Binding-site contacts:
Ligand atom N contacts residue ARG49 of chain 33.E at 3.7 Å.
Ligand atom CD2 contacts residue ASP258 of chain 33.E at 3.4 Å.
Ligand atom NH2 contacts residue ASP228 of chain 33.E at 2.7 Å (salt-bridge).
Ligand atom O contacts residue ARG43 of chain 33.E at 2.8 Å (salt-bridge).
Ligand atom CB contacts residue ARG49 of chain 33.E at 3.5 Å.
Ligand atom CB contacts residue ARG49 of chain 33.E at 3.7 Å.
Ligand atom CA contacts residue ASP258 of chain 33.E at 3.7 Å.
Ligand atom CZ contacts residue THR246 of chain 33.E at 3.3 Å.
Ligand atom C contacts residue ARG49 of chain 33.E at 3.6 Å.
Ligand atom O contacts residue ARG50 of chain 33.E at 3.4 Å.
Ligand atom N contacts residue ARG49 of chain 33.E at 3.6 Å (salt-bridge).
Ligand atom O contacts residue ARG43 of chain 33.E at 2.8 Å (salt-bridge).
Ligand atom O contacts residue ILE39 of chain 33.E at 3.7 Å.
Ligand atom CA contacts residue ASP258 of chain 33.E at 3.7 Å.
Ligand atom CD2 contacts residue ARG50 of chain 33.E at 3.6 Å.
Ligand atom N contacts residue ASP258 of chain 33.E at 2.8 Å (salt-bridge).
Ligand atom CG2 contacts residue MET259 of chain 33.E at 3.7 Å (hydrophobic).
Ligand atom CD contacts residue ARG50 of chain 33.E at 3.3 Å.
Ligand atom O contacts residue ARG49 of chain 33.E at 3.1 Å (salt-bridge).
Ligand atom N contacts residue ARG49 of chain 33.E at 3.5 Å (salt-bridge).
Ligand atom NH1 contacts residue ASP53 of chain 33.E at 3.0 Å (salt-bridge).
Ligand atom NH2 contacts residue THR246 of chain 33.E at 3.0 Å (h-bond).
Ligand atom C contacts residue ASP258 of chain 33.E at 3.7 Å.
Ligand atom CB contacts residue ASP258 of chain 33.E at 3.5 Å.
Ligand atom NH1 contacts residue THR246 of chain 33.E at 3.2 Å (h-bond).
Ligand atom NE contacts residue ARG50 of chain 33.E at 3.1 Å (salt-bridge).
Ligand atom CA contacts residue ASP258 of chain 33.E at 3.6 Å.
Ligand atom N contacts residue PRO57 of chain 33.E at 3.5 Å.
Ligand atom N contacts residue ASP258 of chain 33.E at 3.2 Å (salt-bridge).
Ligand atom CG contacts residue PRO57 of chain 33.E at 3.7 Å (hydrophobic).
Ligand atom N contacts residue ASP258 of chain 33.E at 3.2 Å (salt-bridge).
Ligand atom OG1 contacts residue MET259 of chain 33.E at 2.6 Å (h-bond).
Ligand atom CD contacts residue LEU52 of chain 33.E at 3.3 Å (hydrophobic).
Ligand atom C contacts residue ARG43 of chain 33.E at 3.7 Å.
Ligand atom NE contacts residue ILE51 of chain 33.E at 3.7 Å.
Ligand atom CB contacts residue ASP258 of chain 33.E at 3.7 Å.
Ligand atom CG2 contacts residue ASP258 of chain 33.E at 3.5 Å.
Ligand atom CB contacts residue MET259 of chain 33.E at 3.6 Å (hydrophobic).
Ligand atom OG1 contacts residue ASP258 of chain 33.E at 3.3 Å.
Ligand atom CD2 contacts residue ARG43 of chain 33.E at 3.6 Å.

Sequence of chain 33.E:
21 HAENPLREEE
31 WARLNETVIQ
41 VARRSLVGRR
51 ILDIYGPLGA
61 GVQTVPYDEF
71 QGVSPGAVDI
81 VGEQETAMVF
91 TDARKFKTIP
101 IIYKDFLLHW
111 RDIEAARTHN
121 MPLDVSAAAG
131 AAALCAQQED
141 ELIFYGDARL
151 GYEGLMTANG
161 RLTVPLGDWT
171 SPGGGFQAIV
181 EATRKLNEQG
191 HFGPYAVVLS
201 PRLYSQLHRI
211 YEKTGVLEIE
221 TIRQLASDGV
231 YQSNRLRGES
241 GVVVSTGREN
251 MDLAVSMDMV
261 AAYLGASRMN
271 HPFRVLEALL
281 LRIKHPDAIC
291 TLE

This protein binds this small molecule.
Small molecule (SMILES): CC(C)C[C@H](NC(=O)CN)C(=O)N[C@H](C(=O)N[C@H](C(=O)NCC(=O)N[C@@H](CO)C(=O)N[C@@H](CC(C)C)C(=O)N[C@@H](CCCN=C(N)N)C(=O)NCC=O)C(C)C)[C@@H](C)O